A protein and the small-molecule ligand that binds it are described below.
Small molecule (SMILES): NCC(=O)O

Binding-site contacts:
Ligand atom O contacts residue TRP154 of chain 7.A at 4.1 Å.
Ligand atom C contacts residue MET78 of chain 8.A at 3.6 Å (hydrophobic).
Ligand atom OXT contacts residue ARG229 of chain 8.A at 3.1 Å (salt-bridge).
Ligand atom O contacts residue ARG216 of chain 7.A at 2.9 Å (salt-bridge).
Ligand atom N contacts residue TYR152 of chain 7.A at 4.2 Å.
Ligand atom CA contacts residue TRP154 of chain 7.A at 4.3 Å (hydrophobic).
Ligand atom C contacts residue ARG229 of chain 8.A at 3.7 Å.
Ligand atom OXT contacts residue ASP150 of chain 7.A at 4.3 Å.
Ligand atom OXT contacts residue MET78 of chain 8.A at 3.5 Å (h-bond).
Ligand atom C contacts residue LEU75 of chain 8.A at 4.2 Å (hydrophobic).
Ligand atom CA contacts residue SER151 of chain 7.A at 4.0 Å.
Ligand atom CA contacts residue GLN155 of chain 7.A at 4.3 Å.
Ligand atom CA contacts residue MET78 of chain 8.A at 4.0 Å (hydrophobic).
Ligand atom O contacts residue MET78 of chain 8.A at 3.9 Å.
Ligand atom C contacts residue TRP154 of chain 7.A at 4.1 Å (hydrophobic).
Ligand atom N contacts residue ASP150 of chain 7.A at 3.4 Å (salt-bridge).
Ligand atom N contacts residue CYS1 of chain 8.P at 1.3 Å.
Ligand atom OXT contacts residue ARG216 of chain 7.A at 3.0 Å (salt-bridge).
Ligand atom N contacts residue SER151 of chain 7.A at 3.5 Å (h-bond).
Ligand atom O contacts residue LEU75 of chain 8.A at 3.8 Å.
Ligand atom N contacts residue MET78 of chain 8.A at 3.8 Å.
Ligand atom OXT contacts residue CYS1 of chain 8.P at 4.0 Å.
Ligand atom O contacts residue ARG229 of chain 8.A at 2.9 Å (salt-bridge).
Ligand atom C contacts residue ARG216 of chain 7.A at 3.6 Å.
Ligand atom CA contacts residue LEU75 of chain 8.A at 3.7 Å (hydrophobic).
Ligand atom CA contacts residue CYS1 of chain 8.P at 2.4 Å (hydrophobic).
Ligand atom C contacts residue CYS1 of chain 8.P at 3.7 Å (hydrophobic).

Sequence of chain 7.A:
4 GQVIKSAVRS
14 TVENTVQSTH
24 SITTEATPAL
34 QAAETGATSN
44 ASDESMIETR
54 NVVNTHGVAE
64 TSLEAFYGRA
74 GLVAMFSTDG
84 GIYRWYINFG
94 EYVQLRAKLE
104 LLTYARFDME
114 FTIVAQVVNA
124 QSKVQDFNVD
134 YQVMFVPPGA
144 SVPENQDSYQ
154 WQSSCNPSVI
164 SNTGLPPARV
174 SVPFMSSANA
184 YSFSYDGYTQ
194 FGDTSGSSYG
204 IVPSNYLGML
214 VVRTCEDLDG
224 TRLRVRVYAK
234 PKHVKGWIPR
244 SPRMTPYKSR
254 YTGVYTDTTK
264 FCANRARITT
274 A

Sequence of chain 8.A:
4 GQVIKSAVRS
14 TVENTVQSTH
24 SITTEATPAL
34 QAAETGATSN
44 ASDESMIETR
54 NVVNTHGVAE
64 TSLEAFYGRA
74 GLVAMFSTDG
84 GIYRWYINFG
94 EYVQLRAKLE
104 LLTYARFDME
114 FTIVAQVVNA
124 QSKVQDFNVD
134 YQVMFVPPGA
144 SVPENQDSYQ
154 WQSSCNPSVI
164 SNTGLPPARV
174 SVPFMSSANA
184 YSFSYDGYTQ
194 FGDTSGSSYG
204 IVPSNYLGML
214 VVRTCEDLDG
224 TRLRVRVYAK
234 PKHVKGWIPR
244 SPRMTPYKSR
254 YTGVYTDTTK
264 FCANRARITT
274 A